Binding-site contacts:
Ligand atom O08 contacts residue GLN191 of chain 1.A at 4.0 Å.
Ligand atom C02 contacts residue GLN191 of chain 1.A at 3.6 Å.
Ligand atom O09 contacts residue VAL185 of chain 1.A at 3.5 Å.
Ligand atom C06 contacts residue GLN190 of chain 1.A at 3.4 Å.
Ligand atom C13 contacts residue TYR327 of chain 1.A at 3.4 Å (hydrophobic).
Ligand atom C10 contacts residue LYS183 of chain 1.A at 3.6 Å.
Ligand atom C11 contacts residue LEU192 of chain 1.A at 3.5 Å (hydrophobic).
Ligand atom C02 contacts residue GLN190 of chain 1.A at 3.9 Å.
Ligand atom S07 contacts residue GLN190 of chain 1.A at 3.6 Å (h-bond).
Ligand atom C11 contacts residue LYS183 of chain 1.A at 4.2 Å.
Ligand atom N01 contacts residue GLN191 of chain 1.A at 4.2 Å.
Ligand atom S07 contacts residue LYS183 of chain 1.A at 3.9 Å.
Ligand atom C14 contacts residue ASN77 of chain 1.A at 3.9 Å.
Ligand atom C10 contacts residue LEU192 of chain 1.A at 4.5 Å (hydrophobic).
Ligand atom N05 contacts residue GLN190 of chain 1.A at 3.5 Å (h-bond).
Ligand atom O09 contacts residue GLN190 of chain 1.A at 2.9 Å (h-bond).
Ligand atom C11 contacts residue TYR327 of chain 1.A at 4.4 Å (hydrophobic).
Ligand atom C06 contacts residue GLN191 of chain 1.A at 2.8 Å.
Ligand atom C13 contacts residue ASN77 of chain 1.A at 3.3 Å.
Ligand atom C12 contacts residue PRO193 of chain 1.A at 4.1 Å (hydrophobic).
Ligand atom C12 contacts residue ASN77 of chain 1.A at 4.2 Å.
Ligand atom C12 contacts residue LEU192 of chain 1.A at 4.1 Å (hydrophobic).
Ligand atom C12 contacts residue TYR327 of chain 1.A at 3.2 Å (hydrophobic).
Ligand atom C03 contacts residue GLN190 of chain 1.A at 4.0 Å.
Ligand atom O08 contacts residue LEU192 of chain 1.A at 3.7 Å.
Ligand atom O08 contacts residue LYS183 of chain 1.A at 3.5 Å.
Ligand atom O08 contacts residue GLN190 of chain 1.A at 2.8 Å.
Ligand atom C15 contacts residue LYS183 of chain 1.A at 3.6 Å.
Ligand atom C04 contacts residue GLN190 of chain 1.A at 4.2 Å.
Ligand atom N01 contacts residue GLN190 of chain 1.A at 3.6 Å.
Ligand atom C11 contacts residue PRO193 of chain 1.A at 3.8 Å (hydrophobic).
Ligand atom O09 contacts residue LYS183 of chain 1.A at 3.4 Å.
Ligand atom C12 contacts residue LEU78 of chain 1.A at 4.0 Å (hydrophobic).
Ligand atom N05 contacts residue GLN191 of chain 1.A at 3.9 Å.
Ligand atom C14 contacts residue LYS183 of chain 1.A at 4.3 Å.

The protein below binds the small molecule below.
Small molecule (SMILES): N[C@H]1CCN(S(=O)(=O)c2ccccc2)C1

Sequence of chain 1.A:
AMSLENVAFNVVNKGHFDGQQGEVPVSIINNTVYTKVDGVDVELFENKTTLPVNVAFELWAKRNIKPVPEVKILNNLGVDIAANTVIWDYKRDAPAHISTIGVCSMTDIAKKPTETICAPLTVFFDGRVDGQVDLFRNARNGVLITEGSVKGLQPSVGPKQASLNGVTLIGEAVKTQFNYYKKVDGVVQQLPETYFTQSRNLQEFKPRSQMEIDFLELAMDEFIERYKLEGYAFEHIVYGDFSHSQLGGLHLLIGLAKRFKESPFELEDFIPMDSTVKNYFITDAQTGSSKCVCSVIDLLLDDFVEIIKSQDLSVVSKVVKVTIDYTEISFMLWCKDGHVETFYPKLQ